A small-molecule ligand and the protein it binds are described below.
Small molecule (SMILES): C=C1CC[C@H](O)C/C1=C/C=C1\CCC[C@]2(C)[C@@H]([C@H](C)C[C@@H](F)CC(C)(C)O)CC[C@@H]12

Binding-site contacts:
Ligand atom O1 contacts residue SER161 of chain 1.A at 2.7 Å (h-bond).
Ligand atom C4 contacts residue ARG157 of chain 1.A at 4.0 Å.
Ligand atom C25 contacts residue LEU196 of chain 1.A at 4.0 Å (hydrophobic).
Ligand atom O12 contacts residue HIS188 of chain 1.A at 2.7 Å (h-bond).
Ligand atom C11 contacts residue SER158 of chain 1.A at 3.5 Å.
Ligand atom O12 contacts residue HIS280 of chain 1.A at 2.7 Å (h-bond).
Ligand atom C11 contacts residue TRP169 of chain 1.A at 4.0 Å (hydrophobic).
Ligand atom C15 contacts residue LEU110 of chain 1.A at 3.5 Å (hydrophobic).
Ligand atom C15 contacts residue HIS188 of chain 1.A at 3.6 Å.
Ligand atom C6 contacts residue TYR26 of chain 1.A at 3.6 Å (hydrophobic).
Ligand atom C17 contacts residue VAL117 of chain 1.A at 3.9 Å (hydrophobic).
Ligand atom C8 contacts residue LEU116 of chain 1.A at 3.9 Å (hydrophobic).
Ligand atom O1 contacts residue TYR26 of chain 1.A at 2.9 Å (h-bond).
Ligand atom O1 contacts residue SER158 of chain 1.A at 3.4 Å.
Ligand atom C7 contacts residue SER161 of chain 1.A at 3.6 Å.
Ligand atom C2 contacts residue ILE154 of chain 1.A at 3.9 Å (hydrophobic).
Ligand atom C23 contacts residue VAL117 of chain 1.A at 3.6 Å (hydrophobic).
Ligand atom C13 contacts residue LEU192 of chain 1.A at 3.8 Å (hydrophobic).
Ligand atom C18 contacts residue HIS188 of chain 1.A at 3.5 Å.
Ligand atom C17 contacts residue HIS280 of chain 1.A at 3.8 Å.
Ligand atom C16 contacts residue HIS188 of chain 1.A at 3.6 Å.
Ligand atom C4 contacts residue SER120 of chain 1.A at 3.7 Å.
Ligand atom C2 contacts residue SER120 of chain 1.A at 3.4 Å.
Ligand atom C16 contacts residue HIS280 of chain 1.A at 3.7 Å.
Ligand atom C26 contacts residue ILE154 of chain 1.A at 3.9 Å (hydrophobic).
Ligand atom F1 contacts residue HIS188 of chain 1.A at 3.9 Å.
Ligand atom C8 contacts residue SER158 of chain 1.A at 3.7 Å.
Ligand atom C31 contacts residue TRP169 of chain 1.A at 3.5 Å (hydrophobic).
Ligand atom C32 contacts residue LEU113 of chain 1.A at 3.9 Å (hydrophobic).
Ligand atom C6 contacts residue TYR30 of chain 1.A at 3.9 Å (hydrophobic).
Ligand atom C5 contacts residue TYR26 of chain 1.A at 3.9 Å (hydrophobic).
Ligand atom C11 contacts residue LEU116 of chain 1.A at 3.9 Å (hydrophobic).
Ligand atom C27 contacts residue VAL183 of chain 1.A at 3.8 Å (hydrophobic).
Ligand atom C3 contacts residue SER120 of chain 1.A at 3.9 Å.
Ligand atom C6 contacts residue CYS171 of chain 1.A at 4.0 Å (hydrophobic).
Ligand atom C22 contacts residue SER158 of chain 1.A at 3.4 Å.
Ligand atom C6 contacts residue SER161 of chain 1.A at 3.5 Å.
Ligand atom C7 contacts residue CYS171 of chain 1.A at 3.6 Å (hydrophobic).
Ligand atom C3 contacts residue SER158 of chain 1.A at 3.9 Å.
Ligand atom C30 contacts residue TRP169 of chain 1.A at 3.9 Å (hydrophobic).

Sequence of chain 1.A:
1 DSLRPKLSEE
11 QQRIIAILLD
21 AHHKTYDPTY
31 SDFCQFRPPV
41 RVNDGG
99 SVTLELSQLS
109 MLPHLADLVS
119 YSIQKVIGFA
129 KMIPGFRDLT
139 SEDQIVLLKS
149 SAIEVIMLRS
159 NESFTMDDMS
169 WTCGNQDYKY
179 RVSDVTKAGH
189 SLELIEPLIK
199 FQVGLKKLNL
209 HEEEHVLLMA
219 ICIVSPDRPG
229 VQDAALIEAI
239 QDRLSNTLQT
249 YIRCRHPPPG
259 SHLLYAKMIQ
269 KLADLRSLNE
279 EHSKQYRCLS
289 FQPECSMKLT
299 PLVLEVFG